Binding-site contacts:
Ligand atom C7 contacts residue ASN355 of chain 1.A at 3.3 Å.
Ligand atom C6 contacts residue NAG1 of chain 1.YA at 3.7 Å.
Ligand atom C6 contacts residue ASN355 of chain 1.A at 4.5 Å.
Ligand atom C5 contacts residue ASN355 of chain 1.A at 3.7 Å.
Ligand atom C1 contacts residue ASN355 of chain 1.A at 1.4 Å.
Ligand atom O7 contacts residue ASN355 of chain 1.A at 4.2 Å.
Ligand atom N2 contacts residue ASN355 of chain 1.A at 2.9 Å (h-bond).
Ligand atom C3 contacts residue ASN355 of chain 1.A at 3.8 Å.
Ligand atom C6 contacts residue HIS396 of chain 1.A at 4.5 Å.
Ligand atom C8 contacts residue ASN355 of chain 1.A at 3.4 Å.
Ligand atom C4 contacts residue ASN355 of chain 1.A at 4.3 Å.
Ligand atom C5 contacts residue THR356 of chain 1.A at 4.1 Å.
Ligand atom C2 contacts residue ASN355 of chain 1.A at 2.5 Å.
Ligand atom C1 contacts residue THR356 of chain 1.A at 4.3 Å.
Ligand atom O6 contacts residue HIS396 of chain 1.A at 3.1 Å (h-bond).
Ligand atom O5 contacts residue ASN355 of chain 1.A at 2.4 Å (h-bond).
Ligand atom O6 contacts residue NAG1 of chain 1.YA at 3.2 Å.
Ligand atom C6 contacts residue THR356 of chain 1.A at 4.0 Å.
Ligand atom O6 contacts residue THR356 of chain 1.A at 3.5 Å.
Ligand atom O5 contacts residue THR356 of chain 1.A at 3.6 Å.

This small molecule binds to this protein.
Small molecule (SMILES): CC(=O)N[C@@H]1[C@@H](O)[C@H](O)[C@@H](CO)O[C@H]1O

Sequence of chain 1.A:
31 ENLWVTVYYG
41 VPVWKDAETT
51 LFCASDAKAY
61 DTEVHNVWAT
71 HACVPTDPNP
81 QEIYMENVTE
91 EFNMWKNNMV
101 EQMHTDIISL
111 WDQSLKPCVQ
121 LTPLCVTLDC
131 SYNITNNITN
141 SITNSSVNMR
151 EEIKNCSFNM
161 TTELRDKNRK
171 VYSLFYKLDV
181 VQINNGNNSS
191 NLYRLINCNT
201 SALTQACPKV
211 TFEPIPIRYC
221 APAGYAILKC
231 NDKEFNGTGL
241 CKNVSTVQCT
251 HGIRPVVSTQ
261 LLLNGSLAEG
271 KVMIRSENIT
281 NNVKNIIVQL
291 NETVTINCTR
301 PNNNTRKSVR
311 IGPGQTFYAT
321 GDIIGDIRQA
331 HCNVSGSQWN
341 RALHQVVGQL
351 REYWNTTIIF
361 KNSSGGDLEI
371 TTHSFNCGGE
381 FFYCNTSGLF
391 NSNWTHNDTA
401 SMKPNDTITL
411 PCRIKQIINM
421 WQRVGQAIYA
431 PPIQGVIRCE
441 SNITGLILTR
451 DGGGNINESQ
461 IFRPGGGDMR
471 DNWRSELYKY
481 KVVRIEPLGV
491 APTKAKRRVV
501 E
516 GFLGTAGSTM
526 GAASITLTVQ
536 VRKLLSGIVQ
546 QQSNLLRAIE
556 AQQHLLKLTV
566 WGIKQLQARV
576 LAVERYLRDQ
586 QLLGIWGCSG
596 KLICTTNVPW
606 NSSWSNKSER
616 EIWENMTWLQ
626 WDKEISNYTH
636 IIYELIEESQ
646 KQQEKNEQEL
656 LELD